Sequence of chain 1.A:
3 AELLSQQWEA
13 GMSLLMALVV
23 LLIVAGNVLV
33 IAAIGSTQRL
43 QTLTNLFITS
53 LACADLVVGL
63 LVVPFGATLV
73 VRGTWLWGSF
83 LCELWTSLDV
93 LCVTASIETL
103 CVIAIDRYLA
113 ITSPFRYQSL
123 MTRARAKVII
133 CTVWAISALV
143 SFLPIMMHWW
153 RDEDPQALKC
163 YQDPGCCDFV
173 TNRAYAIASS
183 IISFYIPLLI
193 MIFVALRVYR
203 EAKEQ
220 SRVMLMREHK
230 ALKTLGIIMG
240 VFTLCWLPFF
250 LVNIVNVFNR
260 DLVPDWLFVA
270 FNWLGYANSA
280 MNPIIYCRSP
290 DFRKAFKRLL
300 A

Binding-site contacts:
Ligand atom CAD contacts residue ILE132 of chain 1.A at 4.1 Å (hydrophobic).
Ligand atom CAV contacts residue LEU48 of chain 1.A at 3.9 Å (hydrophobic).
Ligand atom CAX contacts residue LEU48 of chain 1.A at 4.3 Å (hydrophobic).
Ligand atom CAI contacts residue ILE132 of chain 1.A at 4.2 Å (hydrophobic).
Ligand atom CAY contacts residue LYS129 of chain 1.A at 4.3 Å.
Ligand atom CAI contacts residue THR51 of chain 1.A at 4.0 Å.
Ligand atom CAQ contacts residue SER52 of chain 1.A at 4.3 Å.
Ligand atom CAE contacts residue TRP136 of chain 1.A at 3.7 Å (hydrophobic).
Ligand atom CBC contacts residue LEU48 of chain 1.A at 4.1 Å (hydrophobic).
Ligand atom CAX contacts residue ARG125 of chain 1.A at 4.4 Å.
Ligand atom CAY contacts residue LEU48 of chain 1.A at 4.2 Å (hydrophobic).
Ligand atom CAK contacts residue CYS55 of chain 1.A at 4.0 Å (hydrophobic).
Ligand atom OAG contacts residue LYS129 of chain 1.A at 3.4 Å.
Ligand atom CAK contacts residue SER52 of chain 1.A at 3.6 Å.
Ligand atom OAH contacts residue GLN43 of chain 1.A at 3.9 Å.
Ligand atom CAL contacts residue LEU48 of chain 1.A at 3.8 Å (hydrophobic).
Ligand atom OAW contacts residue LYS129 of chain 1.A at 4.0 Å.
Ligand atom CAP contacts residue CYS55 of chain 1.A at 3.8 Å (hydrophobic).
Ligand atom CAN contacts residue VAL59 of chain 1.A at 4.0 Å (hydrophobic).
Ligand atom OAF contacts residue ARG125 of chain 1.A at 3.5 Å (salt-bridge).
Ligand atom CAA contacts residue LEU93 of chain 1.A at 3.7 Å (hydrophobic).
Ligand atom CAA contacts residue 2CV1 of chain 1.I at 4.0 Å.
Ligand atom OAW contacts residue LEU48 of chain 1.A at 3.5 Å.
Ligand atom CAK contacts residue ILE132 of chain 1.A at 4.1 Å (hydrophobic).
Ligand atom CBG contacts residue CYS55 of chain 1.A at 4.1 Å (hydrophobic).
Ligand atom CAI contacts residue SER52 of chain 1.A at 4.1 Å.
Ligand atom CBD contacts residue ILE132 of chain 1.A at 3.9 Å (hydrophobic).
Ligand atom CAO contacts residue TRP136 of chain 1.A at 4.3 Å (hydrophobic).
Ligand atom CAQ contacts residue CYS55 of chain 1.A at 3.6 Å (hydrophobic).
Ligand atom CAK contacts residue THR51 of chain 1.A at 4.4 Å.
Ligand atom CAI contacts residue LEU48 of chain 1.A at 4.2 Å (hydrophobic).
Ligand atom CAA contacts residue LEU90 of chain 1.A at 4.2 Å (hydrophobic).
Ligand atom CAD contacts residue CYS133 of chain 1.A at 4.5 Å (hydrophobic).
Ligand atom CAQ contacts residue TRP136 of chain 1.A at 3.5 Å (hydrophobic).
Ligand atom CAD contacts residue LYS129 of chain 1.A at 4.2 Å.
Ligand atom OAF contacts residue LEU48 of chain 1.A at 4.4 Å.
Ligand atom CBA contacts residue LEU90 of chain 1.A at 4.3 Å (hydrophobic).
Ligand atom CAR contacts residue LYS129 of chain 1.A at 4.4 Å.
Ligand atom CAP contacts residue TRP136 of chain 1.A at 3.7 Å (hydrophobic).

A protein and the small-molecule ligand that binds it are described below.
Small molecule (SMILES): CC(C)CCC[C@@H](C)[C@H]1CC[C@H]2[C@@H]3CC=C4C[C@@H](OC(=O)CCC(=O)O)CC[C@]4(C)[C@H]3CC[C@]12C